Sequence of chain 1.SC:
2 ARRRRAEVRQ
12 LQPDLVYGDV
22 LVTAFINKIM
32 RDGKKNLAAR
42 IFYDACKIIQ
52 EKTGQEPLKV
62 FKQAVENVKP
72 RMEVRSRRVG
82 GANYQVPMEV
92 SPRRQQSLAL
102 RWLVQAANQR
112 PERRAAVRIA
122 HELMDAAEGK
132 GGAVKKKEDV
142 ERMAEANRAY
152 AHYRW

The small molecule below binds the protein below.
Small molecule (SMILES): Nc1nc(=O)c2ncn([C@@H]3O[C@H](CO[P](=O)(O)O[C@H]4[C@@H](O)[C@H](n5ccc(=O)[nH]c5=O)O[C@@H]4CO[P](=O)(O)O[C@H]4[C@@H](O)[C@H](n5cnc6c(N)ncnc65)O[C@@H]4CO[P](=O)(O)O[C@H]4[C@@H](O)[C@H](n5cnc6c(N)ncnc65)O[C@@H]4CO[P](=O)(O)O[C@H]4[C@@H](O)[C@H](n5cnc6c(N)ncnc65)O[C@@H]4CO[P](=O)(O)O[C@H]4[C@@H](O)[C@H](n5cnc6c(N)ncnc65)O[C@@H]4CO)[C@@H](O)[C@H]3O)c2[nH]1

Binding-site contacts:
Ligand atom C1' contacts residue GLY570 of chain 1.JD at 3.4 Å.
Ligand atom O3' contacts residue GLY82 of chain 1.SC at 4.1 Å.
Ligand atom C8 contacts residue GLY569 of chain 1.JD at 4.4 Å.
Ligand atom C3' contacts residue GLY569 of chain 1.JD at 4.3 Å.
Ligand atom O2 contacts residue GLY569 of chain 1.JD at 2.4 Å (h-bond).
Ligand atom C5' contacts residue GLY81 of chain 1.SC at 4.1 Å.
Ligand atom C2 contacts residue GLY569 of chain 1.JD at 3.3 Å.
Ligand atom OP2 contacts residue GLY82 of chain 1.SC at 4.2 Å.
Ligand atom C5' contacts residue GLY570 of chain 1.JD at 4.5 Å.
Ligand atom O4' contacts residue ARG571 of chain 1.JD at 3.6 Å (salt-bridge).
Ligand atom O2' contacts residue GLY570 of chain 1.JD at 4.2 Å.
Ligand atom O2' contacts residue ARG571 of chain 1.JD at 4.1 Å.
Ligand atom C2' contacts residue GLY569 of chain 1.JD at 2.8 Å.
Ligand atom O3' contacts residue GLY570 of chain 1.JD at 3.4 Å (h-bond).
Ligand atom C3' contacts residue GLY570 of chain 1.JD at 3.8 Å.
Ligand atom O3' contacts residue ARG571 of chain 1.JD at 4.5 Å.
Ligand atom O2' contacts residue GLY569 of chain 1.JD at 2.4 Å (h-bond).
Ligand atom C5' contacts residue ARG571 of chain 1.JD at 4.0 Å.
Ligand atom C1' contacts residue GLY569 of chain 1.JD at 3.1 Å.
Ligand atom C2 contacts residue THR568 of chain 1.JD at 4.0 Å.
Ligand atom C4' contacts residue GLY81 of chain 1.SC at 4.0 Å.
Ligand atom O4' contacts residue GLY569 of chain 1.JD at 4.3 Å.
Ligand atom P contacts residue GLY82 of chain 1.SC at 4.3 Å.
Ligand atom O4' contacts residue GLY570 of chain 1.JD at 2.9 Å (h-bond).
Ligand atom O4' contacts residue GLY569 of chain 1.JD at 3.5 Å (h-bond).
Ligand atom C4' contacts residue ARG571 of chain 1.JD at 3.5 Å.
Ligand atom N3 contacts residue THR568 of chain 1.JD at 4.4 Å.
Ligand atom C1' contacts residue GLY569 of chain 1.JD at 4.4 Å.
Ligand atom N2 contacts residue VAL642 of chain 1.JD at 4.3 Å.
Ligand atom OP1 contacts residue GLY82 of chain 1.SC at 4.0 Å.
Ligand atom C2' contacts residue GLY570 of chain 1.JD at 4.3 Å.
Ligand atom C5' contacts residue GLY82 of chain 1.SC at 3.9 Å.
Ligand atom C4' contacts residue GLY82 of chain 1.SC at 3.8 Å.
Ligand atom N9 contacts residue GLY570 of chain 1.JD at 4.5 Å.
Ligand atom N3 contacts residue GLY569 of chain 1.JD at 4.5 Å.
Ligand atom C4' contacts residue GLY570 of chain 1.JD at 3.2 Å.
Ligand atom N9 contacts residue GLY569 of chain 1.JD at 4.3 Å.
Ligand atom O2 contacts residue GLY570 of chain 1.JD at 4.0 Å.
Ligand atom C2 contacts residue GLY569 of chain 1.JD at 4.1 Å.
Ligand atom N1 contacts residue GLY569 of chain 1.JD at 3.6 Å (h-bond).

Sequence of chain 1.JD:
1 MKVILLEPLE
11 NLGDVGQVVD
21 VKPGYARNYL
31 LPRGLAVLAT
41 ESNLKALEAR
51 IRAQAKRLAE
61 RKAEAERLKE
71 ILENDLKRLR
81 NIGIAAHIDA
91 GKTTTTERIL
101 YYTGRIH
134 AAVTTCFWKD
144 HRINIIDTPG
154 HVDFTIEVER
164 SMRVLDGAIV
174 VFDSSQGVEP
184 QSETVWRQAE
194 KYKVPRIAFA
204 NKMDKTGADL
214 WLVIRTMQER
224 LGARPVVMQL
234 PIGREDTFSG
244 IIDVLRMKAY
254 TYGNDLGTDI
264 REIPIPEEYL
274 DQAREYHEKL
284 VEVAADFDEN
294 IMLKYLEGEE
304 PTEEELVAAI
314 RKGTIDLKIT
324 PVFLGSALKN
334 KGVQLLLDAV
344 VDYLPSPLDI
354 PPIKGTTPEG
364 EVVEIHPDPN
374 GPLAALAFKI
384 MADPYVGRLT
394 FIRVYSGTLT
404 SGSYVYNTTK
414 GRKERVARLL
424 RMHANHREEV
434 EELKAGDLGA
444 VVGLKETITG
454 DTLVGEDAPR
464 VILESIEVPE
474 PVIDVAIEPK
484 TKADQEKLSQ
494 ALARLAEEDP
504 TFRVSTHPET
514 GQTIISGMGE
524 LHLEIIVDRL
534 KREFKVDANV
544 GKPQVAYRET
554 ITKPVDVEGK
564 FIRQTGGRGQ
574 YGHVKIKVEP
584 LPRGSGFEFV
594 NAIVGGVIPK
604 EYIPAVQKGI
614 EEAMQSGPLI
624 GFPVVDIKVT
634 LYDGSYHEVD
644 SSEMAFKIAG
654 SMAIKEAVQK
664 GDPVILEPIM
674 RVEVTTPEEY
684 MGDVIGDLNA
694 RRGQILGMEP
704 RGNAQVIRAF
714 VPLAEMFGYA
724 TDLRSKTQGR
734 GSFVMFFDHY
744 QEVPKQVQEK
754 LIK